Binding-site contacts:
Ligand atom C25 contacts residue GLY103 of chain 1.A at 3.7 Å.
Ligand atom C24 contacts residue GLY103 of chain 1.A at 3.6 Å.
Ligand atom O39 contacts residue PRO101 of chain 1.A at 3.5 Å (h-bond).
Ligand atom N1 contacts residue GLN98 of chain 1.A at 3.7 Å.
Ligand atom C24 contacts residue MET100 of chain 1.A at 3.3 Å (hydrophobic).
Ligand atom C26 contacts residue GLY103 of chain 1.A at 3.7 Å.
Ligand atom C2 contacts residue MET100 of chain 1.A at 3.6 Å (hydrophobic).
Ligand atom C6 contacts residue LEU151 of chain 1.A at 3.6 Å (hydrophobic).
Ligand atom C34 contacts residue ASP107 of chain 1.A at 3.6 Å.
Ligand atom F8 contacts residue MET97 of chain 1.A at 3.0 Å.
Ligand atom F10 contacts residue PHE163 of chain 1.A at 3.5 Å.
Ligand atom O39 contacts residue MET100 of chain 1.A at 2.8 Å (h-bond).
Ligand atom N11 contacts residue VAL33 of chain 1.A at 3.7 Å.
Ligand atom N18 contacts residue ARG148 of chain 1.A at 3.8 Å.
Ligand atom F10 contacts residue LYS52 of chain 1.A at 3.3 Å.
Ligand atom C4 contacts residue LEU151 of chain 1.A at 3.6 Å (hydrophobic).
Ligand atom C27 contacts residue GLY103 of chain 1.A at 3.6 Å.
Ligand atom O22 contacts residue CYS104 of chain 1.A at 3.3 Å (h-bond).
Ligand atom C19 contacts residue CYS104 of chain 1.A at 3.0 Å (hydrophobic).
Ligand atom C5 contacts residue LEU151 of chain 1.A at 3.5 Å (hydrophobic).
Ligand atom C17 contacts residue LEU151 of chain 1.A at 3.6 Å (hydrophobic).
Ligand atom N18 contacts residue CYS104 of chain 1.A at 3.8 Å.
Ligand atom C20 contacts residue CYS104 of chain 1.A at 2.5 Å (hydrophobic).
Ligand atom C6 contacts residue ALA50 of chain 1.A at 3.4 Å (hydrophobic).
Ligand atom C21 contacts residue ASP107 of chain 1.A at 3.5 Å.
Ligand atom C13 contacts residue LEU25 of chain 1.A at 3.3 Å (hydrophobic).
Ligand atom C6 contacts residue GLN98 of chain 1.A at 3.3 Å.
Ligand atom F9 contacts residue ALA50 of chain 1.A at 3.5 Å.
Ligand atom C21 contacts residue CYS104 of chain 1.A at 1.8 Å (hydrophobic).
Ligand atom N1 contacts residue MET100 of chain 1.A at 2.8 Å (h-bond).
Ligand atom F9 contacts residue MET97 of chain 1.A at 3.6 Å.
Ligand atom C5 contacts residue ALA50 of chain 1.A at 3.6 Å (hydrophobic).
Ligand atom N23 contacts residue MET100 of chain 1.A at 2.7 Å (h-bond).
Ligand atom C25 contacts residue MET100 of chain 1.A at 3.4 Å (hydrophobic).
Ligand atom C14 contacts residue LEU25 of chain 1.A at 3.1 Å (hydrophobic).
Ligand atom C29 contacts residue GLY103 of chain 1.A at 3.5 Å.
Ligand atom C28 contacts residue GLY103 of chain 1.A at 3.5 Å.
Ligand atom O22 contacts residue ASP107 of chain 1.A at 3.8 Å.
Ligand atom C20 contacts residue ARG148 of chain 1.A at 3.2 Å.
Ligand atom C40 contacts residue LEU99 of chain 1.A at 3.7 Å (hydrophobic).

Sequence of chain 1.A:
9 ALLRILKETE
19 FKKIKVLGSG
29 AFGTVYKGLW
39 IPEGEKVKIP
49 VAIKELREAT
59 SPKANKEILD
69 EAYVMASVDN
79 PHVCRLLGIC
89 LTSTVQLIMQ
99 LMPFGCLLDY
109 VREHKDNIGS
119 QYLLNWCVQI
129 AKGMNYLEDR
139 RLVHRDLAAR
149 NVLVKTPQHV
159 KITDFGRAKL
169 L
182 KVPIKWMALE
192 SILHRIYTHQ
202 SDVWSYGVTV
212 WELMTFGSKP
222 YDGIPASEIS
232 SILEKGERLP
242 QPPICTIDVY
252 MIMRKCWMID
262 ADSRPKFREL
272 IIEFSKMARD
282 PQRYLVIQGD

This protein binds this small molecule.
Small molecule (SMILES): CCC(=O)Nc1cccc(Nc2nc(Nc3ccc(N4CCN(C(C)=O)CC4)cc3OC)ncc2C(F)(F)F)c1